The small molecule below binds the protein below.
Small molecule (SMILES): Nc1nc2c(ncn2[C@@H]2O[C@H](CO[P](=O)(O)O[P](=O)(O)NP(=O)(O)O)[C@@H](O)[C@H]2O)c(=O)[nH]1

Binding-site contacts:
Ligand atom PG contacts residue MG1 of chain 1.C at 3.2 Å.
Ligand atom O2' contacts residue VAL34 of chain 1.A at 2.7 Å (h-bond).
Ligand atom O1A contacts residue SER22 of chain 1.A at 3.3 Å (h-bond).
Ligand atom O6 contacts residue ASN121 of chain 1.A at 3.3 Å (h-bond).
Ligand atom O2' contacts residue PHE33 of chain 1.A at 3.2 Å.
Ligand atom O3G contacts residue GLY65 of chain 1.A at 2.7 Å (h-bond).
Ligand atom PB contacts residue MG1 of chain 1.C at 3.2 Å.
Ligand atom O2' contacts residue ASP35 of chain 1.A at 3.0 Å (salt-bridge).
Ligand atom N3B contacts residue MG1 of chain 1.C at 3.3 Å.
Ligand atom O2A contacts residue TYR37 of chain 1.A at 3.3 Å.
Ligand atom O2G contacts residue PRO39 of chain 1.A at 3.4 Å.
Ligand atom N2 contacts residue ASP124 of chain 1.A at 3.0 Å (salt-bridge).
Ligand atom O2G contacts residue TYR37 of chain 1.A at 2.5 Å (h-bond).
Ligand atom O4' contacts residue LYS122 of chain 1.A at 3.2 Å (salt-bridge).
Ligand atom O1A contacts residue ALA23 of chain 1.A at 2.9 Å (h-bond).
Ligand atom O1G contacts residue THR40 of chain 1.A at 3.0 Å (h-bond).
Ligand atom O1B contacts residue GLY20 of chain 1.A at 3.0 Å (h-bond).
Ligand atom O6 contacts residue ASP124 of chain 1.A at 3.5 Å (salt-bridge).
Ligand atom O1B contacts residue GLY18 of chain 1.A at 3.6 Å (h-bond).
Ligand atom O6 contacts residue LYS152 of chain 1.A at 3.5 Å (salt-bridge).
Ligand atom N7 contacts residue ASN121 of chain 1.A at 3.2 Å (h-bond).
Ligand atom N2 contacts residue LEU125 of chain 1.A at 3.5 Å.
Ligand atom O6 contacts residue ALA151 of chain 1.A at 2.8 Å (h-bond).
Ligand atom O2B contacts residue SER22 of chain 1.A at 3.0 Å (h-bond).
Ligand atom O1B contacts residue VAL19 of chain 1.A at 3.3 Å (h-bond).
Ligand atom O1G contacts residue MG1 of chain 1.C at 2.0 Å.
Ligand atom O1A contacts residue GLY20 of chain 1.A at 3.2 Å.
Ligand atom N3B contacts residue GLY18 of chain 1.A at 3.1 Å (h-bond).
Ligand atom O6 contacts residue SER150 of chain 1.A at 3.4 Å.
Ligand atom N1 contacts residue ASP124 of chain 1.A at 2.9 Å (salt-bridge).
Ligand atom N3B contacts residue TYR37 of chain 1.A at 3.4 Å.
Ligand atom O1B contacts residue LYS21 of chain 1.A at 2.8 Å (salt-bridge).
Ligand atom O3' contacts residue ASP35 of chain 1.A at 2.8 Å (salt-bridge).
Ligand atom C8 contacts residue GLY20 of chain 1.A at 3.6 Å.
Ligand atom O2B contacts residue MG1 of chain 1.C at 2.0 Å.
Ligand atom O3G contacts residue LYS21 of chain 1.A at 2.6 Å (salt-bridge).
Ligand atom O6 contacts residue LYS122 of chain 1.A at 3.3 Å.
Ligand atom C2' contacts residue VAL34 of chain 1.A at 3.5 Å (hydrophobic).
Ligand atom O3A contacts residue GLY20 of chain 1.A at 3.2 Å (h-bond).
Ligand atom O3A contacts residue GLY18 of chain 1.A at 3.5 Å.

Sequence of chain 1.A:
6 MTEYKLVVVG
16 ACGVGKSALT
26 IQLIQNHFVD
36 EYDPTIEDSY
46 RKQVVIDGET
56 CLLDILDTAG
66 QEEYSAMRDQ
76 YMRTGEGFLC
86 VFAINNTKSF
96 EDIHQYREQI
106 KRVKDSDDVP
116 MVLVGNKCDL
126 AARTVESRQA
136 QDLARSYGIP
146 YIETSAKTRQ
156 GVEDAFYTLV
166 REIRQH